Sequence of chain 1.A:
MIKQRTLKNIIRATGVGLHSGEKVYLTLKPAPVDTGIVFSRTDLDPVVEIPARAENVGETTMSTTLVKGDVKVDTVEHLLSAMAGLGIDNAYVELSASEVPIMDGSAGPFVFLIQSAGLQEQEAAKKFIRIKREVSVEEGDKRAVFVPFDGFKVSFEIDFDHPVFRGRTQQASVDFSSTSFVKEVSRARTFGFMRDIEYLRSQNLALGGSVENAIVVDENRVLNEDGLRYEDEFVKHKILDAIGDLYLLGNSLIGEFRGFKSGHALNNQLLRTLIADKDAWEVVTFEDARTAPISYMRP

This protein binds this small molecule.
Small molecule (SMILES): COc1ccc(-c2cn(CC[C@](C)(C(=O)NO)S(C)(=O)=O)c(=O)o2)c(F)c1

Binding-site contacts:
Ligand atom C3 contacts residue ALA214 of chain 1.A at 3.6 Å (hydrophobic).
Ligand atom O1 contacts residue MET62 of chain 1.A at 3.2 Å.
Ligand atom O5 contacts residue HIS264 of chain 1.A at 3.1 Å (h-bond).
Ligand atom C13 contacts residue THR190 of chain 1.A at 3.5 Å.
Ligand atom O4 contacts residue THR190 of chain 1.A at 2.6 Å (h-bond).
Ligand atom F1 contacts residue ALA214 of chain 1.A at 3.0 Å.
Ligand atom C13 contacts residue ZN1 of chain 1.B at 2.8 Å.
Ligand atom N2 contacts residue HIS264 of chain 1.A at 2.8 Å (h-bond).
Ligand atom C15 contacts residue HIS264 of chain 1.A at 3.6 Å.
Ligand atom O4 contacts residue ASP241 of chain 1.A at 3.4 Å (salt-bridge).
Ligand atom O5 contacts residue HIS78 of chain 1.A at 3.0 Å (h-bond).
Ligand atom C15 contacts residue MET62 of chain 1.A at 3.5 Å (hydrophobic).
Ligand atom C10 contacts residue THR190 of chain 1.A at 3.5 Å.
Ligand atom O3 contacts residue LYS238 of chain 1.A at 3.2 Å (salt-bridge).
Ligand atom C9 contacts residue HIS19 of chain 1.A at 3.7 Å.
Ligand atom C6 contacts residue ALA206 of chain 1.A at 3.5 Å (hydrophobic).
Ligand atom O5 contacts residue ZN1 of chain 1.B at 2.0 Å.
Ligand atom C16 contacts residue GLY209 of chain 1.A at 3.6 Å.
Ligand atom C10 contacts residue MET62 of chain 1.A at 3.6 Å (hydrophobic).
Ligand atom O4 contacts residue ZN1 of chain 1.B at 2.1 Å.
Ligand atom N2 contacts residue GLU77 of chain 1.A at 3.3 Å (salt-bridge).
Ligand atom O4 contacts residue HIS78 of chain 1.A at 3.6 Å (h-bond).
Ligand atom C14 contacts residue PHE191 of chain 1.A at 3.4 Å (hydrophobic).
Ligand atom O7 contacts residue VAL216 of chain 1.A at 3.4 Å.
Ligand atom N2 contacts residue ASP241 of chain 1.A at 3.4 Å (salt-bridge).
Ligand atom C8 contacts residue PHE191 of chain 1.A at 3.4 Å (hydrophobic).
Ligand atom C8 contacts residue THR190 of chain 1.A at 3.6 Å.
Ligand atom N2 contacts residue ZN1 of chain 1.B at 2.9 Å.
Ligand atom O1 contacts residue HIS19 of chain 1.A at 3.3 Å.
Ligand atom C8 contacts residue LEU18 of chain 1.A at 3.6 Å (hydrophobic).
Ligand atom O4 contacts residue HIS237 of chain 1.A at 3.0 Å (h-bond).
Ligand atom O3 contacts residue ASP241 of chain 1.A at 3.1 Å (salt-bridge).
Ligand atom F1 contacts residue THR190 of chain 1.A at 3.7 Å.
Ligand atom O6 contacts residue ALA206 of chain 1.A at 3.7 Å.
Ligand atom O7 contacts residue GLY209 of chain 1.A at 3.6 Å.
Ligand atom N1 contacts residue LEU18 of chain 1.A at 3.7 Å.
Ligand atom C11 contacts residue THR190 of chain 1.A at 3.4 Å.
Ligand atom C13 contacts residue ASP241 of chain 1.A at 3.4 Å.
Ligand atom O5 contacts residue ASP241 of chain 1.A at 2.7 Å (salt-bridge).
Ligand atom O5 contacts residue GLU77 of chain 1.A at 2.6 Å (salt-bridge).